A small-molecule ligand and the protein it binds are described below.
Small molecule (SMILES): Cc1nc(-c2ccc(OCCCCCN3CCN(c4ccnc(N)c4)C3=O)cc2)no1

Sequence of chain 49.A:
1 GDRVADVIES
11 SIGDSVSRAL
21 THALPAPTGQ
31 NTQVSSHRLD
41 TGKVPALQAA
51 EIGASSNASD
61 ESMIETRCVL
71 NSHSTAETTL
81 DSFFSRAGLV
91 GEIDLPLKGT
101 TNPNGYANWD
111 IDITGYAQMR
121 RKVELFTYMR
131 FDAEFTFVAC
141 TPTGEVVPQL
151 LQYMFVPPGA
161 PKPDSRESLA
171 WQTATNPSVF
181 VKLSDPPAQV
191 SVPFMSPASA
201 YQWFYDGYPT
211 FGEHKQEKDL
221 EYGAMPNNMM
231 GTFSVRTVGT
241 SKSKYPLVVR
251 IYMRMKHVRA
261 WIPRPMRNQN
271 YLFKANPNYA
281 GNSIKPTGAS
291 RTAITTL

Sequence of chain 50.C:
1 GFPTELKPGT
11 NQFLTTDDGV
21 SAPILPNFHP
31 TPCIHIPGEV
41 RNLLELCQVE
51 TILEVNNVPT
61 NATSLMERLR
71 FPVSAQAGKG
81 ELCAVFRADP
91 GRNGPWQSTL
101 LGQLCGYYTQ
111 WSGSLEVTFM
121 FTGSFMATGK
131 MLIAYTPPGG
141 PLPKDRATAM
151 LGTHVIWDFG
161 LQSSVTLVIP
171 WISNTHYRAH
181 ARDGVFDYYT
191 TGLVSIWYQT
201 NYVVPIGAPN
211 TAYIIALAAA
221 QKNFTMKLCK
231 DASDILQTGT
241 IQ

Binding-site contacts:
Ligand atom C22 contacts residue VAL179 of chain 49.A at 3.4 Å (hydrophobic).
Ligand atom C7 contacts residue ASN228 of chain 49.A at 3.8 Å.
Ligand atom C17 contacts residue PHE155 of chain 49.A at 3.7 Å (hydrophobic).
Ligand atom N6 contacts residue ILE24 of chain 49.C at 3.9 Å.
Ligand atom O1 contacts residue MET195 of chain 49.A at 3.2 Å.
Ligand atom N4 contacts residue TRP203 of chain 49.A at 3.6 Å (h-bond).
Ligand atom C4 contacts residue TRP203 of chain 49.A at 4.0 Å (hydrophobic).
Ligand atom C13 contacts residue MET195 of chain 49.A at 3.9 Å (hydrophobic).
Ligand atom C3 contacts residue ASP112 of chain 49.A at 3.0 Å.
Ligand atom C19 contacts residue ILE24 of chain 49.C at 3.5 Å (hydrophobic).
Ligand atom C2 contacts residue ASP112 of chain 49.A at 2.8 Å.
Ligand atom C5 contacts residue TRP203 of chain 49.A at 3.8 Å (hydrophobic).
Ligand atom C15 contacts residue MET195 of chain 49.A at 3.8 Å (hydrophobic).
Ligand atom C2 contacts residue THR114 of chain 49.A at 3.6 Å.
Ligand atom C18 contacts residue PHE155 of chain 49.A at 3.9 Å (hydrophobic).
Ligand atom O3 contacts residue ASP112 of chain 49.A at 3.6 Å.
Ligand atom N5 contacts residue PHE137 of chain 49.A at 3.5 Å.
Ligand atom C9 contacts residue ILE113 of chain 49.A at 3.7 Å (hydrophobic).
Ligand atom C16 contacts residue PHE135 of chain 49.A at 3.4 Å (hydrophobic).
Ligand atom C19 contacts residue VAL192 of chain 49.A at 3.4 Å (hydrophobic).
Ligand atom N5 contacts residue PHE233 of chain 49.A at 3.2 Å.
Ligand atom C7 contacts residue TYR201 of chain 49.A at 3.8 Å (hydrophobic).
Ligand atom C14 contacts residue PHE155 of chain 49.A at 3.9 Å (hydrophobic).
Ligand atom N2 contacts residue TRP203 of chain 49.A at 3.9 Å.
Ligand atom C15 contacts residue VAL192 of chain 49.A at 3.2 Å (hydrophobic).
Ligand atom C16 contacts residue ILE111 of chain 49.A at 3.5 Å (hydrophobic).
Ligand atom C14 contacts residue MET195 of chain 49.A at 3.9 Å (hydrophobic).
Ligand atom O3 contacts residue ILE113 of chain 49.A at 3.0 Å (h-bond).
Ligand atom N6 contacts residue PHE155 of chain 49.A at 3.8 Å.
Ligand atom C13 contacts residue ILE111 of chain 49.A at 4.0 Å (hydrophobic).
Ligand atom O2 contacts residue PHE233 of chain 49.A at 3.0 Å.
Ligand atom C14 contacts residue PHE135 of chain 49.A at 3.7 Å (hydrophobic).
Ligand atom C12 contacts residue MET195 of chain 49.A at 3.8 Å (hydrophobic).
Ligand atom C16 contacts residue PHE155 of chain 49.A at 3.9 Å (hydrophobic).
Ligand atom N1 contacts residue THR114 of chain 49.A at 4.0 Å.
Ligand atom C13 contacts residue PHE135 of chain 49.A at 3.4 Å (hydrophobic).
Ligand atom N1 contacts residue ASP112 of chain 49.A at 3.9 Å.
Ligand atom O2 contacts residue PHE137 of chain 49.A at 4.0 Å.
Ligand atom C17 contacts residue PHE135 of chain 49.A at 3.9 Å (hydrophobic).
Ligand atom C8 contacts residue TYR201 of chain 49.A at 3.3 Å (hydrophobic).

Sequence of chain 49.C:
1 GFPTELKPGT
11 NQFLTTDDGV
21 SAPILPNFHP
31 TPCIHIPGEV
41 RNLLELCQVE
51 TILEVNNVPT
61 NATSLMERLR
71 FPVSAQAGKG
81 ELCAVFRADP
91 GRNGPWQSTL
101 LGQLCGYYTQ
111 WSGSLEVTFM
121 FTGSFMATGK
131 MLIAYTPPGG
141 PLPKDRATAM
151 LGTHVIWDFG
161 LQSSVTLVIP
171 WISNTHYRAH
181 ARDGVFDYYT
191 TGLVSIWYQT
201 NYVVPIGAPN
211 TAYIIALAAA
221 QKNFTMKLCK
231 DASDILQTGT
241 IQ